The small molecule below binds the protein below.
Small molecule (SMILES): Cc1cc(C(=O)N[C@@H](C)C(=O)N[C@H](C(=O)N[C@@H](CC(C)C)C(=O)N[C@H](/C=C/C(=O)OCc2ccccc2)C[C@@H]2CCNC2=O)C(C)C)no1

Sequence of chain 1.C:
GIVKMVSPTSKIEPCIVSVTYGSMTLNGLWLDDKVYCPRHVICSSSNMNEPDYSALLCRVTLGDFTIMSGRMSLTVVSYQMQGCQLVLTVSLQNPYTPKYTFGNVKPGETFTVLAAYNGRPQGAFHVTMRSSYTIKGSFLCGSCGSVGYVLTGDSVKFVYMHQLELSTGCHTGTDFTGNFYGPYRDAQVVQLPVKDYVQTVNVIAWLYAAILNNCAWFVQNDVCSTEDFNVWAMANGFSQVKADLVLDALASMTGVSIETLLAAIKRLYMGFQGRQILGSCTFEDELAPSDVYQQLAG

Binding-site contacts:
Ligand atom O8 contacts residue HIS165 of chain 1.C at 2.6 Å (h-bond).
Ligand atom O8 contacts residue PHE142 of chain 1.C at 3.3 Å.
Ligand atom N contacts residue VAL192 of chain 1.C at 3.0 Å (h-bond).
Ligand atom CB contacts residue VAL192 of chain 1.C at 3.6 Å (hydrophobic).
Ligand atom N contacts residue CYS147 of chain 1.C at 2.8 Å (h-bond).
Ligand atom CA contacts residue GLN191 of chain 1.C at 3.4 Å.
Ligand atom C4 contacts residue GLN191 of chain 1.C at 2.9 Å.
Ligand atom C29 contacts residue GLU168 of chain 1.C at 3.5 Å.
Ligand atom N contacts residue GLN191 of chain 1.C at 2.5 Å (h-bond).
Ligand atom O contacts residue GLU168 of chain 1.C at 2.7 Å (salt-bridge).
Ligand atom C25 contacts residue CYS147 of chain 1.C at 2.9 Å (hydrophobic).
Ligand atom C2 contacts residue THR28 of chain 1.C at 3.2 Å.
Ligand atom O contacts residue MET27 of chain 1.C at 3.4 Å (h-bond).
Ligand atom CA contacts residue GLU168 of chain 1.C at 3.5 Å.
Ligand atom C21 contacts residue CYS147 of chain 1.C at 3.0 Å (hydrophobic).
Ligand atom C4 contacts residue VAL192 of chain 1.C at 3.1 Å (hydrophobic).
Ligand atom C4 contacts residue VAL193 of chain 1.C at 3.2 Å (hydrophobic).
Ligand atom O contacts residue GLY145 of chain 1.C at 3.3 Å (h-bond).
Ligand atom O contacts residue GLN191 of chain 1.C at 3.3 Å.
Ligand atom C1 contacts residue MET27 of chain 1.C at 3.1 Å (hydrophobic).
Ligand atom C contacts residue GLN166 of chain 1.C at 3.4 Å.
Ligand atom CA contacts residue CYS147 of chain 1.C at 2.6 Å (hydrophobic).
Ligand atom N6 contacts residue GLU168 of chain 1.C at 3.0 Å (salt-bridge).
Ligand atom N contacts residue GLU168 of chain 1.C at 2.8 Å (salt-bridge).
Ligand atom O contacts residue CYS147 of chain 1.C at 3.3 Å (h-bond).
Ligand atom N contacts residue GLN166 of chain 1.C at 2.7 Å (h-bond).
Ligand atom CB contacts residue GLN191 of chain 1.C at 3.1 Å.
Ligand atom C2 contacts residue MET27 of chain 1.C at 3.4 Å (hydrophobic).
Ligand atom C3 contacts residue THR28 of chain 1.C at 3.3 Å.
Ligand atom C4 contacts residue THR28 of chain 1.C at 3.1 Å.
Ligand atom O contacts residue LEU167 of chain 1.C at 3.5 Å.
Ligand atom CA contacts residue GLN166 of chain 1.C at 3.3 Å.
Ligand atom CA contacts residue GLN191 of chain 1.C at 3.4 Å.
Ligand atom C6 contacts residue MET27 of chain 1.C at 3.5 Å (hydrophobic).
Ligand atom C20 contacts residue CYS147 of chain 1.C at 2.0 Å (hydrophobic).
Ligand atom CD1 contacts residue LEU167 of chain 1.C at 3.5 Å (hydrophobic).
Ligand atom C5 contacts residue THR28 of chain 1.C at 3.2 Å.
Ligand atom C contacts residue GLN191 of chain 1.C at 3.4 Å.
Ligand atom C contacts residue MET27 of chain 1.C at 3.2 Å (hydrophobic).
Ligand atom N6 contacts residue PHE142 of chain 1.C at 3.2 Å (h-bond).